Sequence of chain 1.B:
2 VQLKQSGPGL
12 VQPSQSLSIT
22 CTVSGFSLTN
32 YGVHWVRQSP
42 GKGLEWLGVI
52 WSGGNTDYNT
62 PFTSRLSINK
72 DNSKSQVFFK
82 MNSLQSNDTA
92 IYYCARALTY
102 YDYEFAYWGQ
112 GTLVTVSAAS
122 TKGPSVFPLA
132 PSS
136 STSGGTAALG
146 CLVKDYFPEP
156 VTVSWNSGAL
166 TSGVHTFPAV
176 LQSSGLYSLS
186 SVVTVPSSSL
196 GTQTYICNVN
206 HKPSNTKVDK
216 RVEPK

This protein binds this small molecule.
Small molecule (SMILES): CC(=O)N[C@@H]1[C@@H](O)[C@H](O)[C@@H](CO)O[C@H]1O

Binding-site contacts:
Ligand atom C7 contacts residue LYS43 of chain 1.B at 3.6 Å.
Ligand atom O5 contacts residue ASN88 of chain 1.B at 2.3 Å (h-bond).
Ligand atom C3 contacts residue LYS43 of chain 1.B at 4.5 Å.
Ligand atom O7 contacts residue ARG38 of chain 1.B at 4.0 Å.
Ligand atom O7 contacts residue SER40 of chain 1.B at 4.2 Å.
Ligand atom N2 contacts residue ASN88 of chain 1.B at 2.9 Å (h-bond).
Ligand atom C5 contacts residue ASN88 of chain 1.B at 3.6 Å.
Ligand atom O3 contacts residue LYS43 of chain 1.B at 3.4 Å.
Ligand atom C8 contacts residue LYS43 of chain 1.B at 3.9 Å.
Ligand atom O7 contacts residue ASN88 of chain 1.B at 3.2 Å (h-bond).
Ligand atom O7 contacts residue LYS43 of chain 1.B at 3.4 Å.
Ligand atom C7 contacts residue ASN88 of chain 1.B at 3.2 Å.
Ligand atom C2 contacts residue ASN88 of chain 1.B at 2.3 Å.
Ligand atom C3 contacts residue ASN88 of chain 1.B at 3.7 Å.
Ligand atom C8 contacts residue ASN88 of chain 1.B at 3.5 Å.
Ligand atom N2 contacts residue LYS43 of chain 1.B at 4.0 Å.
Ligand atom C1 contacts residue ASN88 of chain 1.B at 1.4 Å.
Ligand atom C4 contacts residue ASN88 of chain 1.B at 4.1 Å.